Binding-site contacts:
Ligand atom C4 contacts residue PHE259 of chain 1.A at 4.0 Å (hydrophobic).
Ligand atom C5 contacts residue PHE259 of chain 1.A at 4.1 Å (hydrophobic).
Ligand atom O1 contacts residue VAL423 of chain 1.B at 4.3 Å.
Ligand atom C4 contacts residue LYS472 of chain 1.B at 3.7 Å.
Ligand atom C4 contacts residue ARG258 of chain 1.A at 3.7 Å.
Ligand atom C2 contacts residue PRO424 of chain 1.B at 4.2 Å (hydrophobic).
Ligand atom C6 contacts residue PRO424 of chain 1.B at 4.1 Å (hydrophobic).
Ligand atom N2 contacts residue LYS472 of chain 1.B at 3.6 Å.
Ligand atom C6 contacts residue LYS472 of chain 1.B at 4.2 Å.
Ligand atom C6 contacts residue GLU473 of chain 1.B at 3.9 Å.
Ligand atom C5 contacts residue ARG258 of chain 1.A at 3.9 Å.
Ligand atom C2 contacts residue LYS472 of chain 1.B at 4.0 Å.
Ligand atom C3 contacts residue GOL1 of chain 1.P at 3.9 Å.
Ligand atom C2 contacts residue VAL423 of chain 1.B at 4.5 Å (hydrophobic).
Ligand atom O2 contacts residue VAL423 of chain 1.B at 4.3 Å.
Ligand atom O2 contacts residue PRO424 of chain 1.B at 3.6 Å.
Ligand atom C5 contacts residue GLU473 of chain 1.B at 3.8 Å.
Ligand atom O1 contacts residue LYS472 of chain 1.B at 3.5 Å.
Ligand atom C5 contacts residue LYS472 of chain 1.B at 4.1 Å.
Ligand atom C3 contacts residue LYS472 of chain 1.B at 3.8 Å.
Ligand atom C4 contacts residue GLU473 of chain 1.B at 4.4 Å.
Ligand atom C1 contacts residue LYS472 of chain 1.B at 4.0 Å.
Ligand atom C1 contacts residue PRO424 of chain 1.B at 4.3 Å (hydrophobic).

Sequence of chain 1.A:
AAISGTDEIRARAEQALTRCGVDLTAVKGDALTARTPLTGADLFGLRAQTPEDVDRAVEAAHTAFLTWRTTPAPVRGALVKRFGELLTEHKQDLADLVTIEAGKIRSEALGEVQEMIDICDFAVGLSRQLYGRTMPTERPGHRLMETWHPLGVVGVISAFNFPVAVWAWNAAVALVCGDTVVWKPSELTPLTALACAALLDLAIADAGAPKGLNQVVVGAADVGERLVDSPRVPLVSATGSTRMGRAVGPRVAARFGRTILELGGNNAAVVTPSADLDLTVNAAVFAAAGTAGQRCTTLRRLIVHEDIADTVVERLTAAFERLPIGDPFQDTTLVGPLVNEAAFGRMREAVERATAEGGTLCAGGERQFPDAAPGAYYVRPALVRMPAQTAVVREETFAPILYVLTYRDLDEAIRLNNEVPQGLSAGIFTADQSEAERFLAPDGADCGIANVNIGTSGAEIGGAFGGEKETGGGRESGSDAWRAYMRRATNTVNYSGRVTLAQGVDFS

Sequence of chain 1.B:
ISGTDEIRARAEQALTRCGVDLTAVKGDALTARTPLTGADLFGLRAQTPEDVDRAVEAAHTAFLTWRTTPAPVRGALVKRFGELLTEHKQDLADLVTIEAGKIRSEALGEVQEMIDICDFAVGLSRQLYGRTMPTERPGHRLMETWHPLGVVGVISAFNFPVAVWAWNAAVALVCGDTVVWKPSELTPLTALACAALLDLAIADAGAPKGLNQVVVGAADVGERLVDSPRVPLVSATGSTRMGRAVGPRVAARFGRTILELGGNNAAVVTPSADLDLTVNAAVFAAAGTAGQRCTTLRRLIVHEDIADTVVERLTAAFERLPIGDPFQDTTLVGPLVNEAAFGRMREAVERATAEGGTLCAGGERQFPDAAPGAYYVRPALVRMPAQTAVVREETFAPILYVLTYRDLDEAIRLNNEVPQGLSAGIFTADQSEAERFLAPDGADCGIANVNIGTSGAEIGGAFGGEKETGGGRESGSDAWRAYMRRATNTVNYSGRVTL

The protein below binds the small molecule below.
Small molecule (SMILES): O=C(O)c1ccccn1